Sequence of chain 1.B:
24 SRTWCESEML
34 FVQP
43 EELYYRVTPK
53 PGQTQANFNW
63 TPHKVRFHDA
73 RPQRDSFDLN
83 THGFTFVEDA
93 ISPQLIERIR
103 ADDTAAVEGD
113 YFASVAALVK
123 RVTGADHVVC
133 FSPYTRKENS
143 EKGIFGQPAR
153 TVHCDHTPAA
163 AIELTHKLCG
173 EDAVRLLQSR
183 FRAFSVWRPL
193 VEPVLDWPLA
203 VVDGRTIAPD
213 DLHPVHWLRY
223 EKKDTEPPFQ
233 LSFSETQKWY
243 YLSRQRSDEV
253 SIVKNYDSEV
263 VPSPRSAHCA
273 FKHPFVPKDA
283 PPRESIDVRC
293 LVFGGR

Binding-site contacts:
Ligand atom O5 contacts residue FE1 of chain 1.G at 2.1 Å.
Ligand atom O1 contacts residue ARG291 of chain 1.B at 3.1 Å (salt-bridge).
Ligand atom O1 contacts residue FE1 of chain 1.G at 2.0 Å.
Ligand atom C1 contacts residue FE1 of chain 1.G at 2.7 Å.
Ligand atom O2 contacts residue SER187 of chain 1.B at 3.5 Å.
Ligand atom O2 contacts residue ASP289 of chain 1.B at 3.1 Å.
Ligand atom C3 contacts residue ARG138 of chain 1.B at 3.6 Å.
Ligand atom C3 contacts residue ASP289 of chain 1.B at 3.5 Å.
Ligand atom O2 contacts residue TRP189 of chain 1.B at 3.8 Å.
Ligand atom C4 contacts residue ALA151 of chain 1.B at 3.7 Å (hydrophobic).
Ligand atom O2 contacts residue ARG291 of chain 1.B at 3.8 Å.
Ligand atom C1 contacts residue ASP289 of chain 1.B at 3.5 Å.
Ligand atom C1 contacts residue HIS270 of chain 1.B at 3.3 Å.
Ligand atom C2 contacts residue HIS270 of chain 1.B at 3.4 Å.
Ligand atom O5 contacts residue HIS155 of chain 1.B at 3.0 Å (h-bond).
Ligand atom O1 contacts residue SER187 of chain 1.B at 2.9 Å (h-bond).
Ligand atom O5 contacts residue HIS270 of chain 1.B at 3.0 Å (h-bond).
Ligand atom C1 contacts residue SER187 of chain 1.B at 3.8 Å.
Ligand atom C2 contacts residue ARG138 of chain 1.B at 3.5 Å.
Ligand atom O3 contacts residue ARG285 of chain 1.B at 2.7 Å (salt-bridge).
Ligand atom C5 contacts residue TRP189 of chain 1.B at 3.7 Å (hydrophobic).
Ligand atom O5 contacts residue ARG138 of chain 1.B at 3.6 Å (salt-bridge).
Ligand atom O3 contacts residue PRO150 of chain 1.B at 3.2 Å.
Ligand atom O4 contacts residue ASP289 of chain 1.B at 3.8 Å.
Ligand atom C5 contacts residue ALA151 of chain 1.B at 3.6 Å (hydrophobic).
Ligand atom C5 contacts residue ARG285 of chain 1.B at 3.4 Å.
Ligand atom C5 contacts residue ARG138 of chain 1.B at 3.6 Å.
Ligand atom O3 contacts residue ALA272 of chain 1.B at 3.7 Å.
Ligand atom C2 contacts residue ASP289 of chain 1.B at 3.9 Å.
Ligand atom C4 contacts residue ARG138 of chain 1.B at 3.7 Å.
Ligand atom O4 contacts residue ARG285 of chain 1.B at 3.1 Å (salt-bridge).
Ligand atom C1 contacts residue ARG291 of chain 1.B at 3.6 Å.
Ligand atom O1 contacts residue HIS270 of chain 1.B at 2.9 Å (h-bond).
Ligand atom O4 contacts residue TRP189 of chain 1.B at 2.7 Å (h-bond).
Ligand atom O4 contacts residue ARG138 of chain 1.B at 3.3 Å.
Ligand atom C4 contacts residue LEU201 of chain 1.B at 3.8 Å (hydrophobic).
Ligand atom O1 contacts residue ASP157 of chain 1.B at 3.1 Å (salt-bridge).
Ligand atom C3 contacts residue TRP189 of chain 1.B at 3.6 Å (hydrophobic).
Ligand atom C2 contacts residue FE1 of chain 1.G at 2.7 Å.
Ligand atom O3 contacts residue ALA151 of chain 1.B at 2.8 Å (h-bond).

This small molecule binds to this protein.
Small molecule (SMILES): O=C(O)CCC(=O)C(=O)O